Binding-site contacts:
Ligand atom O2 contacts residue ASN7 of chain 1.C at 2.8 Å (h-bond).
Ligand atom C5' contacts residue GTP1 of chain 1.L at 3.5 Å.
Ligand atom O1B contacts residue GTP1 of chain 1.L at 2.8 Å (h-bond).
Ligand atom O1A contacts residue HIS264 of chain 1.B at 2.7 Å (h-bond).
Ligand atom O2G contacts residue LYS411 of chain 1.D at 2.9 Å (salt-bridge).
Ligand atom O1G contacts residue ARG240 of chain 1.D at 2.6 Å (salt-bridge).
Ligand atom O3B contacts residue LYS265 of chain 1.B at 3.0 Å (salt-bridge).
Ligand atom C3' contacts residue VAL44 of chain 1.B at 3.4 Å (hydrophobic).
Ligand atom O2A contacts residue LYS242 of chain 1.D at 2.6 Å (salt-bridge).
Ligand atom C3' contacts residue GTP1 of chain 1.L at 3.5 Å.
Ligand atom O1G contacts residue LYS411 of chain 1.D at 3.6 Å.
Ligand atom O1B contacts residue MG1 of chain 1.O at 2.1 Å.
Ligand atom C5' contacts residue VAL5 of chain 1.C at 3.4 Å (hydrophobic).
Ligand atom O3G contacts residue ARG240 of chain 1.D at 2.9 Å (salt-bridge).
Ligand atom PB contacts residue LYS265 of chain 1.B at 3.5 Å.
Ligand atom C2 contacts residue ARG221 of chain 1.D at 3.4 Å.
Ligand atom O3' contacts residue GTP1 of chain 1.L at 3.5 Å (h-bond).
Ligand atom O2 contacts residue PHE45 of chain 1.B at 3.6 Å.
Ligand atom O3' contacts residue VAL44 of chain 1.B at 2.8 Å (h-bond).
Ligand atom N4 contacts residue ARG260 of chain 1.B at 3.1 Å.
Ligand atom O4' contacts residue ARG221 of chain 1.D at 3.0 Å (salt-bridge).
Ligand atom PG contacts residue MG1 of chain 1.O at 3.3 Å.
Ligand atom O3B contacts residue LYS242 of chain 1.D at 3.5 Å.
Ligand atom N4 contacts residue ASN246 of chain 1.D at 3.6 Å (h-bond).
Ligand atom O3' contacts residue ASN7 of chain 1.C at 2.8 Å (h-bond).
Ligand atom O3G contacts residue LYS242 of chain 1.D at 3.5 Å.
Ligand atom C6 contacts residue ARG221 of chain 1.D at 3.5 Å.
Ligand atom O2G contacts residue MG1 of chain 1.O at 1.9 Å.
Ligand atom N1 contacts residue ARG221 of chain 1.D at 3.3 Å (salt-bridge).
Ligand atom C2' contacts residue PHE45 of chain 1.B at 3.4 Å (hydrophobic).
Ligand atom O2G contacts residue GTP1 of chain 1.L at 2.7 Å (h-bond).
Ligand atom O2B contacts residue HIS264 of chain 1.B at 3.1 Å.
Ligand atom PA contacts residue LYS242 of chain 1.D at 3.5 Å.
Ligand atom O2A contacts residue ARG221 of chain 1.D at 2.8 Å (salt-bridge).
Ligand atom O2B contacts residue LYS265 of chain 1.B at 3.0 Å (salt-bridge).
Ligand atom C5 contacts residue ARG221 of chain 1.D at 3.4 Å.
Ligand atom C1' contacts residue PHE45 of chain 1.B at 3.5 Å (hydrophobic).
Ligand atom PB contacts residue MG1 of chain 1.O at 3.3 Å.
Ligand atom N1 contacts residue PHE45 of chain 1.B at 3.6 Å.
Ligand atom C4 contacts residue ARG221 of chain 1.D at 3.5 Å.

Sequence of chain 1.B:
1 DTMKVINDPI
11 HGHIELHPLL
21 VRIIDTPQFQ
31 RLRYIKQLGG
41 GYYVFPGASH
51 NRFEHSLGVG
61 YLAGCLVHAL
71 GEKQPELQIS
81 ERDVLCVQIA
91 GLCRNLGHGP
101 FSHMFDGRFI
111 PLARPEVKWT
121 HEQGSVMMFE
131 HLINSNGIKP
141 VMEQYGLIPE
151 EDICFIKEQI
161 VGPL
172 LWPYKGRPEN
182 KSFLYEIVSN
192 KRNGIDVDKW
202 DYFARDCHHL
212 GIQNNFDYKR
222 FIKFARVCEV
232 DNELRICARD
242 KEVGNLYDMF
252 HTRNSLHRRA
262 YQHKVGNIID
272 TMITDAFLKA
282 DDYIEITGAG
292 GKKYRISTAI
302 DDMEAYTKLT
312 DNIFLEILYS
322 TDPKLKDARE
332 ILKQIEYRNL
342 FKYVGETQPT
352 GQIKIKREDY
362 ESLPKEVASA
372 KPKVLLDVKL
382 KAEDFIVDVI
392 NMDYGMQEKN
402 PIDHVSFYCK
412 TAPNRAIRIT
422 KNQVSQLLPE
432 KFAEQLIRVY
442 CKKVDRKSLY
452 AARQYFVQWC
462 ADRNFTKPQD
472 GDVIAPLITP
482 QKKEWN

The small molecule below binds the protein below.
Small molecule (SMILES): Nc1ccn([C@H]2C[C@H](O)[C@@H](CO[P](=O)(O)O[P](=O)(O)OP(=O)(O)O)O2)c(=O)n1

Sequence of chain 1.C:
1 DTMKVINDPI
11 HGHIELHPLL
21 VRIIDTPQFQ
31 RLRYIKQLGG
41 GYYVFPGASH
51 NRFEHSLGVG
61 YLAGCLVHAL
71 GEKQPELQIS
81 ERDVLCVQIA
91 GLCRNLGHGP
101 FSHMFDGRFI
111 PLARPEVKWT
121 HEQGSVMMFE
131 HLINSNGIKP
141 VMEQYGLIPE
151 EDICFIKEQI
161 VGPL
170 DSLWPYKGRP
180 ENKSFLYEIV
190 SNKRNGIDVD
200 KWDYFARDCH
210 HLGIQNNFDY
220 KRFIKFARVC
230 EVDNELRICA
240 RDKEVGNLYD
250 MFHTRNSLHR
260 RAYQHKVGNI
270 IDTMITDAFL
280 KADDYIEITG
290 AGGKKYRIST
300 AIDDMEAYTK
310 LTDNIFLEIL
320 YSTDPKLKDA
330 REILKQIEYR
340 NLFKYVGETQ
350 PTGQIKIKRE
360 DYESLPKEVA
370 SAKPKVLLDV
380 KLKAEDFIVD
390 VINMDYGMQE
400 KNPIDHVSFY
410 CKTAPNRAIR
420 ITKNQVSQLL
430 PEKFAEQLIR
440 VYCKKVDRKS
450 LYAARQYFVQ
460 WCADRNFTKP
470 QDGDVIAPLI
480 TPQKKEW

Sequence of chain 1.D:
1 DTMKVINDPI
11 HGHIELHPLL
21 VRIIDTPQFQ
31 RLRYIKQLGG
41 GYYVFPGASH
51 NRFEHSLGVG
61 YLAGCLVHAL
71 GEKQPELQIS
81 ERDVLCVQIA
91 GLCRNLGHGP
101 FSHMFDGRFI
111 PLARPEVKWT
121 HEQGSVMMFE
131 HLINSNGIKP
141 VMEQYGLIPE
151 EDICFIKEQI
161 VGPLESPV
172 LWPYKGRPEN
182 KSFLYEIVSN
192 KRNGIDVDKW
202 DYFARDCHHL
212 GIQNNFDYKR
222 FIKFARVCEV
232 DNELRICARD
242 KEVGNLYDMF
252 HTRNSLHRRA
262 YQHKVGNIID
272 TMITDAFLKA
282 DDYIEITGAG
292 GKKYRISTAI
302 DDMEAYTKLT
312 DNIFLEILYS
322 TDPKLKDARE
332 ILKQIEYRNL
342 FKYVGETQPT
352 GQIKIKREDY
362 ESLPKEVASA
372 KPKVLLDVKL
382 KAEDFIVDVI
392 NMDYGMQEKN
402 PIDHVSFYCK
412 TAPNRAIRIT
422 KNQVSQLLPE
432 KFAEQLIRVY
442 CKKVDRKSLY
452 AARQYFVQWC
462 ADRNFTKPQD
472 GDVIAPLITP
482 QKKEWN